Sequence of chain 1.L:
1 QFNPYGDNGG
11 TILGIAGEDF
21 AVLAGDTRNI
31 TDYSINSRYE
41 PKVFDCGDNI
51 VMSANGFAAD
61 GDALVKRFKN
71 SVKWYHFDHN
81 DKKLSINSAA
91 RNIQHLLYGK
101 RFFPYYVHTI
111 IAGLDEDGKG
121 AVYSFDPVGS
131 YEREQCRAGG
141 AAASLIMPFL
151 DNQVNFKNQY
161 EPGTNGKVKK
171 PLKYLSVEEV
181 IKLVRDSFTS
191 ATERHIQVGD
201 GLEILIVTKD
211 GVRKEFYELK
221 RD

Binding-site contacts:
Ligand atom C5 contacts residue ALA22 of chain 1.K at 3.6 Å (hydrophobic).
Ligand atom O48 contacts residue GLY47 of chain 1.K at 3.0 Å (h-bond).
Ligand atom C59 contacts residue THR1 of chain 1.K at 2.4 Å.
Ligand atom C39 contacts residue GLY47 of chain 1.K at 3.5 Å.
Ligand atom O60 contacts residue MES1 of chain 1.KA at 3.1 Å (h-bond).
Ligand atom O48 contacts residue THR1 of chain 1.K at 2.1 Å (h-bond).
Ligand atom C46 contacts residue ALA49 of chain 1.K at 3.7 Å (hydrophobic).
Ligand atom C47 contacts residue THR1 of chain 1.K at 1.4 Å.
Ligand atom O40 contacts residue THR21 of chain 1.K at 2.9 Å (h-bond).
Ligand atom C58 contacts residue TYR170 of chain 1.K at 3.1 Å (hydrophobic).
Ligand atom C3 contacts residue HIS108 of chain 1.L at 3.0 Å.
Ligand atom C18 contacts residue ARG101 of chain 1.L at 3.5 Å.
Ligand atom N41 contacts residue GLY47 of chain 1.K at 2.9 Å (h-bond).
Ligand atom O9 contacts residue PRO127 of chain 1.L at 3.4 Å.
Ligand atom O48 contacts residue MES1 of chain 1.KA at 3.1 Å (h-bond).
Ligand atom C31 contacts residue GLY47 of chain 1.K at 3.2 Å.
Ligand atom C17 contacts residue ARG101 of chain 1.L at 3.6 Å.
Ligand atom C2 contacts residue HIS108 of chain 1.L at 3.2 Å.
Ligand atom C59 contacts residue MES1 of chain 1.KA at 3.0 Å.
Ligand atom N22 contacts residue ASP126 of chain 1.L at 3.4 Å (salt-bridge).
Ligand atom C34 contacts residue GLY47 of chain 1.K at 3.4 Å.
Ligand atom C45 contacts residue ALA49 of chain 1.K at 3.6 Å (hydrophobic).
Ligand atom C43 contacts residue GLY47 of chain 1.K at 3.4 Å.
Ligand atom O9 contacts residue HIS108 of chain 1.L at 3.6 Å (h-bond).
Ligand atom C51 contacts residue THR1 of chain 1.K at 1.5 Å.
Ligand atom O1 contacts residue HIS108 of chain 1.L at 3.2 Å.
Ligand atom O40 contacts residue ALA20 of chain 1.K at 3.3 Å.
Ligand atom C58 contacts residue THR1 of chain 1.K at 2.5 Å.
Ligand atom C43 contacts residue THR1 of chain 1.K at 2.7 Å.
Ligand atom N41 contacts residue THR1 of chain 1.K at 3.6 Å.
Ligand atom C42 contacts residue THR1 of chain 1.K at 2.4 Å.
Ligand atom C27 contacts residue ALA27 of chain 1.K at 3.5 Å (hydrophobic).
Ligand atom C28 contacts residue THR21 of chain 1.K at 3.6 Å.
Ligand atom O60 contacts residue THR1 of chain 1.K at 3.6 Å (h-bond).
Ligand atom C26 contacts residue SER130 of chain 1.L at 3.7 Å.
Ligand atom C11 contacts residue ASP126 of chain 1.L at 3.5 Å.
Ligand atom O29 contacts residue ALA49 of chain 1.K at 3.2 Å (h-bond).
Ligand atom C12 contacts residue ASP126 of chain 1.L at 3.2 Å.
Ligand atom C23 contacts residue THR21 of chain 1.K at 3.5 Å.
Ligand atom N30 contacts residue THR21 of chain 1.K at 2.9 Å (h-bond).

The protein below binds the small molecule below.
Small molecule (SMILES): CC(C)C[C@H](NC(=O)[C@H](CCc1ccccc1)NC(=O)CN1CCOCC1)C(=O)N[C@@H](Cc1ccccc1)C(=O)N[C@@H](CC(C)C)[C@@H](O)[C@H](C)CO

Sequence of chain 1.K:
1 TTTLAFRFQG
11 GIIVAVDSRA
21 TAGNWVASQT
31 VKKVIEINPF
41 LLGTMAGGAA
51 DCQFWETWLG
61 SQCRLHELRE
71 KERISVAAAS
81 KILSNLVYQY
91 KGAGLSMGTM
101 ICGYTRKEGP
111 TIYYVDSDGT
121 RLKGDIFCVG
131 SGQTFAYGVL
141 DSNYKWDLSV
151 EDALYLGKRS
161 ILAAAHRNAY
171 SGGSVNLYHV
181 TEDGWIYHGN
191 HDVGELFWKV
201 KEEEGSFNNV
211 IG